The protein below binds the small molecule below.
Small molecule (SMILES): O=C(O)[C@@H]1CCCN1

Binding-site contacts:
Ligand atom CG contacts residue AKG1 of chain 1.U at 3.6 Å.
Ligand atom N contacts residue AKG1 of chain 1.U at 3.7 Å.
Ligand atom CB contacts residue PHE119 of chain 1.E at 4.0 Å (hydrophobic).
Ligand atom C contacts residue ARG246 of chain 1.E at 3.8 Å.
Ligand atom OXT contacts residue ARG246 of chain 1.E at 3.4 Å (salt-bridge).
Ligand atom CB contacts residue AKG1 of chain 1.U at 4.0 Å.
Ligand atom CA contacts residue TRP120 of chain 1.E at 4.1 Å (hydrophobic).
Ligand atom C contacts residue PHE119 of chain 1.E at 4.3 Å (hydrophobic).
Ligand atom CB contacts residue ASP116 of chain 1.E at 4.1 Å.
Ligand atom CG contacts residue HIS114 of chain 1.E at 4.3 Å.
Ligand atom CG contacts residue ASP116 of chain 1.E at 3.6 Å.
Ligand atom CA contacts residue AKG1 of chain 1.U at 3.7 Å.
Ligand atom OXT contacts residue GLN97 of chain 1.E at 3.9 Å.
Ligand atom CD contacts residue PHE119 of chain 1.E at 4.2 Å (hydrophobic).
Ligand atom CB contacts residue TRP120 of chain 1.E at 3.5 Å (hydrophobic).
Ligand atom O contacts residue PHE119 of chain 1.E at 3.7 Å.
Ligand atom CD contacts residue AKG1 of chain 1.U at 3.6 Å.
Ligand atom OXT contacts residue TRP120 of chain 1.E at 2.9 Å (h-bond).
Ligand atom O contacts residue ARG246 of chain 1.E at 2.8 Å (salt-bridge).
Ligand atom CG contacts residue PHE119 of chain 1.E at 3.9 Å (hydrophobic).
Ligand atom C contacts residue TRP120 of chain 1.E at 3.7 Å (hydrophobic).

Sequence of chain 1.E:
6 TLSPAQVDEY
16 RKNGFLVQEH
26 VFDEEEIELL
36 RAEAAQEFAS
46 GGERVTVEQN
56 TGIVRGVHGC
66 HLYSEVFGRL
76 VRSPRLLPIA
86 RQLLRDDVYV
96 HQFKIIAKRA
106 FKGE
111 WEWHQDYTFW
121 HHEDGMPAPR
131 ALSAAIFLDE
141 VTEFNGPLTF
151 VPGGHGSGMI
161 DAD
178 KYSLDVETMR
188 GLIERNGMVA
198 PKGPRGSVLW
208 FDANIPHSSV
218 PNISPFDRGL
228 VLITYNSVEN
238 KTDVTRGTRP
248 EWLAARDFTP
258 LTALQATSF